The protein below binds the small molecule below.
Small molecule (SMILES): CC(=O)N[C@H]1[C@H](O[C@H]2[C@H](O)[C@@H](NC(C)=O)CO[C@@H]2CO)O[C@H](CO)[C@@H](O[C@@H]2O[C@H](CO)[C@@H](O)[C@H](O)[C@@H]2O)[C@@H]1O

Binding-site contacts:
Ligand atom C7 contacts residue SER235 of chain 1.B at 3.9 Å.
Ligand atom C4 contacts residue ASN173 of chain 1.B at 4.2 Å.
Ligand atom C3 contacts residue ASN173 of chain 1.B at 3.9 Å.
Ligand atom C7 contacts residue ASN173 of chain 1.B at 3.1 Å.
Ligand atom O3 contacts residue ILE218 of chain 1.B at 4.3 Å.
Ligand atom C7 contacts residue LYS237 of chain 1.B at 4.2 Å.
Ligand atom O5 contacts residue ASN173 of chain 1.B at 2.2 Å (h-bond).
Ligand atom C2 contacts residue SER235 of chain 1.B at 4.1 Å.
Ligand atom C5 contacts residue ASN173 of chain 1.B at 3.6 Å.
Ligand atom O7 contacts residue LYS220 of chain 1.B at 4.0 Å.
Ligand atom N2 contacts residue ASN173 of chain 1.B at 3.1 Å (h-bond).
Ligand atom C8 contacts residue ASN173 of chain 1.B at 4.5 Å.
Ligand atom C2 contacts residue ASN173 of chain 1.B at 2.6 Å.
Ligand atom O6 contacts residue LYS216 of chain 1.B at 3.6 Å.
Ligand atom O7 contacts residue LYS237 of chain 1.B at 3.8 Å.
Ligand atom O4 contacts residue ILE218 of chain 1.B at 4.2 Å.
Ligand atom C3 contacts residue SER235 of chain 1.B at 4.0 Å.
Ligand atom C3 contacts residue ILE218 of chain 1.B at 4.3 Å (hydrophobic).
Ligand atom N2 contacts residue ILE218 of chain 1.B at 4.3 Å.
Ligand atom N2 contacts residue LYS220 of chain 1.B at 4.1 Å.
Ligand atom C8 contacts residue LYS237 of chain 1.B at 3.5 Å.
Ligand atom C8 contacts residue LYS216 of chain 1.B at 4.3 Å.
Ligand atom N2 contacts residue SER235 of chain 1.B at 3.2 Å (h-bond).
Ligand atom C3 contacts residue LYS216 of chain 1.B at 4.3 Å.
Ligand atom N2 contacts residue LYS216 of chain 1.B at 4.1 Å.
Ligand atom O7 contacts residue ASN173 of chain 1.B at 2.6 Å (h-bond).
Ligand atom C1 contacts residue SER235 of chain 1.B at 4.2 Å.
Ligand atom O3 contacts residue LYS216 of chain 1.B at 3.1 Å.
Ligand atom C1 contacts residue ASN173 of chain 1.B at 1.4 Å.
Ligand atom C8 contacts residue SER235 of chain 1.B at 3.8 Å.
Ligand atom O2 contacts residue ILE218 of chain 1.B at 4.2 Å.
Ligand atom C8 contacts residue PHE236 of chain 1.B at 4.4 Å (hydrophobic).
Ligand atom C2 contacts residue ILE218 of chain 1.B at 4.0 Å (hydrophobic).

Sequence of chain 1.B:
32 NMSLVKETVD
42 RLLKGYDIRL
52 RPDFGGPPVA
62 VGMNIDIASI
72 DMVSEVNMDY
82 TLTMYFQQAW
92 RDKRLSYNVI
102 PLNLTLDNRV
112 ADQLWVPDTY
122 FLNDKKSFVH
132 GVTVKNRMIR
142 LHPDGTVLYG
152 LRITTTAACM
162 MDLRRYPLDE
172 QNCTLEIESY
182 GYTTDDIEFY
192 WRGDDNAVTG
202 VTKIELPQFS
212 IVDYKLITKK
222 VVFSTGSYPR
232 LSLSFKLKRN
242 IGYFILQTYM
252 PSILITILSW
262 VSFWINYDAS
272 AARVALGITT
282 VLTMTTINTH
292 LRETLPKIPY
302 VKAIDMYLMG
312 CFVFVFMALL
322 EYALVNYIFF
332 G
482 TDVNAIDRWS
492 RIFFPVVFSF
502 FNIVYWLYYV